A small-molecule ligand and the protein it binds are described below.
Small molecule (SMILES): Cc1cc(CCCOc2c(C)cc(-c3noc(C(F)(F)F)n3)cc2C)on1

Binding-site contacts:
Ligand atom C1C contacts residue MET214 of chain 29.A at 3.5 Å (hydrophobic).
Ligand atom O1A contacts residue TYR144 of chain 29.A at 3.1 Å.
Ligand atom F3 contacts residue MET143 of chain 29.A at 3.3 Å.
Ligand atom O1B contacts residue ILE98 of chain 29.A at 3.0 Å.
Ligand atom F3 contacts residue SER167 of chain 29.A at 3.8 Å.
Ligand atom F2 contacts residue VAL168 of chain 29.A at 2.6 Å.
Ligand atom CM3 contacts residue TYR190 of chain 29.A at 3.5 Å (hydrophobic).
Ligand atom C1B contacts residue LEU181 of chain 29.A at 3.7 Å (hydrophobic).
Ligand atom CM6 contacts residue MET214 of chain 29.A at 3.5 Å (hydrophobic).
Ligand atom F3 contacts residue ALA166 of chain 29.A at 2.8 Å.
Ligand atom C5B contacts residue LEU181 of chain 29.A at 3.4 Å (hydrophobic).
Ligand atom C3A contacts residue PHE179 of chain 29.A at 3.4 Å (hydrophobic).
Ligand atom C1B contacts residue ILE98 of chain 29.A at 3.6 Å (hydrophobic).
Ligand atom CM6 contacts residue TYR144 of chain 29.A at 3.3 Å (hydrophobic).
Ligand atom N1A contacts residue PHE179 of chain 29.A at 3.7 Å.
Ligand atom N1A contacts residue TYR144 of chain 29.A at 3.1 Å.
Ligand atom C4B contacts residue LEU181 of chain 29.A at 3.5 Å (hydrophobic).
Ligand atom CM3 contacts residue ASN212 of chain 29.A at 3.5 Å.
Ligand atom C5 contacts residue MET214 of chain 29.A at 3.5 Å (hydrophobic).
Ligand atom CM2 contacts residue ILE122 of chain 29.A at 3.5 Å (hydrophobic).
Ligand atom C3A contacts residue TYR144 of chain 29.A at 3.4 Å (hydrophobic).
Ligand atom N3A contacts residue PHE179 of chain 29.A at 3.2 Å.
Ligand atom C4 contacts residue TYR190 of chain 29.A at 3.4 Å (hydrophobic).
Ligand atom CM6 contacts residue LEU184 of chain 29.A at 3.0 Å (hydrophobic).
Ligand atom F1 contacts residue PHE179 of chain 29.A at 3.8 Å.
Ligand atom F2 contacts residue TYR142 of chain 29.A at 3.6 Å.
Ligand atom CM4 contacts residue PHE179 of chain 29.A at 3.8 Å (hydrophobic).
Ligand atom C5B contacts residue TYR144 of chain 29.A at 3.5 Å (hydrophobic).
Ligand atom F3 contacts residue TYR144 of chain 29.A at 2.9 Å.
Ligand atom F2 contacts residue PHE179 of chain 29.A at 3.3 Å.
Ligand atom C2A contacts residue TYR144 of chain 29.A at 3.5 Å (hydrophobic).
Ligand atom F1 contacts residue TYR142 of chain 29.A at 3.6 Å.
Ligand atom N1A contacts residue LEU181 of chain 29.A at 3.7 Å.
Ligand atom F3 contacts residue TYR142 of chain 29.A at 2.8 Å.
Ligand atom O1 contacts residue MET214 of chain 29.A at 3.5 Å (h-bond).
Ligand atom N3A contacts residue TYR144 of chain 29.A at 3.7 Å.
Ligand atom CM4 contacts residue TYR142 of chain 29.A at 3.5 Å (hydrophobic).
Ligand atom C6B contacts residue LEU181 of chain 29.A at 3.4 Å (hydrophobic).
Ligand atom C2A contacts residue PHE179 of chain 29.A at 3.6 Å (hydrophobic).
Ligand atom F1 contacts residue LEU217 of chain 29.A at 3.4 Å.

Sequence of chain 29.A:
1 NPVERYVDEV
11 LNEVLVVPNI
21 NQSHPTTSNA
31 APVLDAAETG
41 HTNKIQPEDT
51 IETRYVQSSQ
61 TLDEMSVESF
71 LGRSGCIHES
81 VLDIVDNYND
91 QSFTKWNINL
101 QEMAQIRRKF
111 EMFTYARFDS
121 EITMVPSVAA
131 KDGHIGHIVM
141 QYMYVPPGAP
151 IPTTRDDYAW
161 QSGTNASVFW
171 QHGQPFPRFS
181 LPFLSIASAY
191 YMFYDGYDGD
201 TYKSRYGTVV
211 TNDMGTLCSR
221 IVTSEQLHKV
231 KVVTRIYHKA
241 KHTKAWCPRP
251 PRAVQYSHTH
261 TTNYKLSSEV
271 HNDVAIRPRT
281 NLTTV

Sequence of chain 29.C:
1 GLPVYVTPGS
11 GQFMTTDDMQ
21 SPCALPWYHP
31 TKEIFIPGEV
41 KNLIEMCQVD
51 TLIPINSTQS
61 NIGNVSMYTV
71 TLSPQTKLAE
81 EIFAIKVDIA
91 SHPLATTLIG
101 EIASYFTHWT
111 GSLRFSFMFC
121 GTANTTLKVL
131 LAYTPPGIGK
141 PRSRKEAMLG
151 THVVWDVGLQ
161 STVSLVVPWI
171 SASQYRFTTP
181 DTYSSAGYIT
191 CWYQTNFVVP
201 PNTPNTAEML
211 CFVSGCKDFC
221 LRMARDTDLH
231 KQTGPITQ